Sequence of chain 1.A:
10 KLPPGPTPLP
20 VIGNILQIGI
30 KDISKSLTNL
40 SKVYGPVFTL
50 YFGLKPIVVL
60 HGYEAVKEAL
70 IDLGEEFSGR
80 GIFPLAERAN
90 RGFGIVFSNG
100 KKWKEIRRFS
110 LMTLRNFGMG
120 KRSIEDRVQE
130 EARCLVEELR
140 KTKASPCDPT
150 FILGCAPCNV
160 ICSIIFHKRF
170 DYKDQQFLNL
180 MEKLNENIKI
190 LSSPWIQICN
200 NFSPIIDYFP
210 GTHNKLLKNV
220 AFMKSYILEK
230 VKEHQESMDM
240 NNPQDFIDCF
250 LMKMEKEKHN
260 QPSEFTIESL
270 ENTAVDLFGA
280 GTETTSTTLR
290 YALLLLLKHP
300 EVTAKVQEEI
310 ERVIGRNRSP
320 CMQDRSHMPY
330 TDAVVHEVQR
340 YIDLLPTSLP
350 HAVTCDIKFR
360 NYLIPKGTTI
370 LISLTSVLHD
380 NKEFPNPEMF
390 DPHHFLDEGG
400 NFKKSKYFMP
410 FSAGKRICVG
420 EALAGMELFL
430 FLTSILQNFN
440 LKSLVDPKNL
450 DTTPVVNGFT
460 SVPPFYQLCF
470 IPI

A small-molecule ligand and the protein it binds are described below.
Small molecule (SMILES): CCCCc1nc(Cl)c(CO)n1Cc1ccc(-c2ccccc2-c2nn[nH]n2)cc1

Binding-site contacts:
Ligand atom N1 contacts residue PHE208 of chain 1.A at 3.8 Å.
Ligand atom C22 contacts residue GLY210 of chain 1.A at 3.9 Å.
Ligand atom C11 contacts residue GLY210 of chain 1.A at 3.9 Å.
Ligand atom C19 contacts residue ASN213 of chain 1.A at 3.4 Å.
Ligand atom CL contacts residue LYS214 of chain 1.A at 3.2 Å.
Ligand atom C22 contacts residue K1 of chain 1.G at 4.0 Å.
Ligand atom C19 contacts residue GLY210 of chain 1.A at 3.3 Å.
Ligand atom C1 contacts residue PHE208 of chain 1.A at 4.0 Å (hydrophobic).
Ligand atom C7 contacts residue THR211 of chain 1.A at 3.6 Å.
Ligand atom C20 contacts residue GLY210 of chain 1.A at 4.2 Å.
Ligand atom N3 contacts residue TYR207 of chain 1.A at 4.2 Å.
Ligand atom N2 contacts residue PRO209 of chain 1.A at 3.4 Å (h-bond).
Ligand atom N3 contacts residue GLY210 of chain 1.A at 4.1 Å.
Ligand atom C18 contacts residue GLY210 of chain 1.A at 3.8 Å.
Ligand atom N5 contacts residue GLY210 of chain 1.A at 4.2 Å.
Ligand atom C16 contacts residue LYS214 of chain 1.A at 4.2 Å.
Ligand atom N6 contacts residue LYS214 of chain 1.A at 4.0 Å.
Ligand atom N2 contacts residue GLY210 of chain 1.A at 3.0 Å (h-bond).
Ligand atom N1 contacts residue THR211 of chain 1.A at 3.1 Å (h-bond).
Ligand atom N2 contacts residue PHE208 of chain 1.A at 3.4 Å.
Ligand atom C10 contacts residue GLY210 of chain 1.A at 3.4 Å.
Ligand atom C21 contacts residue GLY210 of chain 1.A at 4.0 Å.
Ligand atom C1 contacts residue THR211 of chain 1.A at 3.7 Å.
Ligand atom N2 contacts residue K1 of chain 1.G at 4.2 Å.
Ligand atom C9 contacts residue THR211 of chain 1.A at 3.3 Å.
Ligand atom C3 contacts residue PHE208 of chain 1.A at 3.8 Å (hydrophobic).
Ligand atom C2 contacts residue THR211 of chain 1.A at 3.7 Å.
Ligand atom N3 contacts residue PHE208 of chain 1.A at 4.0 Å.
Ligand atom C17 contacts residue LYS214 of chain 1.A at 3.4 Å.
Ligand atom N1 contacts residue PRO209 of chain 1.A at 4.2 Å.
Ligand atom N1 contacts residue GLY210 of chain 1.A at 3.5 Å (h-bond).
Ligand atom N2 contacts residue THR211 of chain 1.A at 3.8 Å.
Ligand atom N3 contacts residue K1 of chain 1.G at 3.9 Å.
Ligand atom C10 contacts residue THR211 of chain 1.A at 3.9 Å.
Ligand atom C12 contacts residue GLY210 of chain 1.A at 4.1 Å.
Ligand atom C8 contacts residue THR211 of chain 1.A at 3.7 Å.
Ligand atom N3 contacts residue PRO209 of chain 1.A at 4.0 Å.
Ligand atom C9 contacts residue GLY210 of chain 1.A at 3.9 Å.
Ligand atom C15 contacts residue LYS214 of chain 1.A at 4.1 Å.
Ligand atom C21 contacts residue ASN213 of chain 1.A at 4.1 Å.